The small molecule below binds the protein below.
Small molecule (SMILES): CC(C)c1nc2ccc(OCc3ccc4ccccc4n3)cc2n1-c1ccccc1

Binding-site contacts:
Ligand atom C13 contacts residue GLU277 of chain 1.A at 3.8 Å.
Ligand atom C2 contacts residue MET269 of chain 1.A at 3.7 Å (hydrophobic).
Ligand atom C25 contacts residue GLN282 of chain 1.A at 3.4 Å.
Ligand atom C7 contacts residue GLY281 of chain 1.A at 3.5 Å.
Ligand atom C18 contacts residue PHE285 of chain 1.A at 3.7 Å (hydrophobic).
Ligand atom C12 contacts residue TYR249 of chain 1.A at 3.7 Å (hydrophobic).
Ligand atom C29 contacts residue ILE248 of chain 1.A at 3.8 Å (hydrophobic).
Ligand atom C24 contacts residue ILE248 of chain 1.A at 3.7 Å (hydrophobic).
Ligand atom C1 contacts residue PHE285 of chain 1.A at 3.5 Å (hydrophobic).
Ligand atom C4 contacts residue PHE285 of chain 1.A at 3.5 Å (hydrophobic).
Ligand atom C24 contacts residue GLN282 of chain 1.A at 3.3 Å.
Ligand atom C14 contacts residue PRO268 of chain 1.A at 3.6 Å (hydrophobic).
Ligand atom C14 contacts residue GLU277 of chain 1.A at 3.7 Å.
Ligand atom C17 contacts residue PHE252 of chain 1.A at 3.9 Å (hydrophobic).
Ligand atom C6 contacts residue GLY281 of chain 1.A at 3.5 Å.
Ligand atom C15 contacts residue PRO268 of chain 1.A at 3.6 Å (hydrophobic).
Ligand atom C6 contacts residue TYR249 of chain 1.A at 3.4 Å (hydrophobic).
Ligand atom C17 contacts residue PHE285 of chain 1.A at 3.4 Å (hydrophobic).
Ligand atom C18 contacts residue PHE252 of chain 1.A at 3.8 Å (hydrophobic).
Ligand atom C23 contacts residue GLN282 of chain 1.A at 3.6 Å.
Ligand atom N19 contacts residue PHE252 of chain 1.A at 3.8 Å.
Ligand atom C13 contacts residue VAL278 of chain 1.A at 3.8 Å (hydrophobic).
Ligand atom C2 contacts residue PHE285 of chain 1.A at 3.5 Å (hydrophobic).
Ligand atom C28 contacts residue ILE248 of chain 1.A at 3.8 Å (hydrophobic).
Ligand atom C7 contacts residue TYR249 of chain 1.A at 3.5 Å (hydrophobic).
Ligand atom C1 contacts residue MET269 of chain 1.A at 3.4 Å (hydrophobic).
Ligand atom C12 contacts residue GLY281 of chain 1.A at 3.8 Å.
Ligand atom C26 contacts residue GLN282 of chain 1.A at 3.8 Å.
Ligand atom C13 contacts residue TYR249 of chain 1.A at 3.8 Å (hydrophobic).
Ligand atom C9 contacts residue GLY281 of chain 1.A at 3.8 Å.
Ligand atom N21 contacts residue PHE285 of chain 1.A at 3.8 Å.
Ligand atom C10 contacts residue GLY281 of chain 1.A at 3.6 Å.
Ligand atom O5 contacts residue MET269 of chain 1.A at 3.8 Å.
Ligand atom C23 contacts residue ILE248 of chain 1.A at 3.4 Å (hydrophobic).
Ligand atom N8 contacts residue GLY281 of chain 1.A at 3.6 Å.
Ligand atom C27 contacts residue PHE285 of chain 1.A at 3.2 Å (hydrophobic).
Ligand atom C3 contacts residue PHE285 of chain 1.A at 3.7 Å (hydrophobic).
Ligand atom N8 contacts residue TYR249 of chain 1.A at 2.7 Å (h-bond).
Ligand atom C11 contacts residue GLY281 of chain 1.A at 3.9 Å.
Ligand atom C15 contacts residue GLU277 of chain 1.A at 3.7 Å.

Sequence of chain 1.A:
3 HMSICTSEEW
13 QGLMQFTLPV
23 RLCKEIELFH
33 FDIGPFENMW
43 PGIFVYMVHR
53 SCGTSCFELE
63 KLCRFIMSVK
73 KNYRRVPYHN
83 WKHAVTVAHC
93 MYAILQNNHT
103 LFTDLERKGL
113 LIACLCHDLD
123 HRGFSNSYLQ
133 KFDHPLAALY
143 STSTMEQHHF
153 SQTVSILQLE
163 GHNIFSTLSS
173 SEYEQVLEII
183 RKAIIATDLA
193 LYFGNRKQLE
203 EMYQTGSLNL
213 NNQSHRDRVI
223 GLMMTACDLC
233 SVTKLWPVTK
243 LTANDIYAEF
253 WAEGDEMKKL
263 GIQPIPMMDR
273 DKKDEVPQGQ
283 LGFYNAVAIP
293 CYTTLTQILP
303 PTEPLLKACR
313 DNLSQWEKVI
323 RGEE